Sequence of chain 1.A:
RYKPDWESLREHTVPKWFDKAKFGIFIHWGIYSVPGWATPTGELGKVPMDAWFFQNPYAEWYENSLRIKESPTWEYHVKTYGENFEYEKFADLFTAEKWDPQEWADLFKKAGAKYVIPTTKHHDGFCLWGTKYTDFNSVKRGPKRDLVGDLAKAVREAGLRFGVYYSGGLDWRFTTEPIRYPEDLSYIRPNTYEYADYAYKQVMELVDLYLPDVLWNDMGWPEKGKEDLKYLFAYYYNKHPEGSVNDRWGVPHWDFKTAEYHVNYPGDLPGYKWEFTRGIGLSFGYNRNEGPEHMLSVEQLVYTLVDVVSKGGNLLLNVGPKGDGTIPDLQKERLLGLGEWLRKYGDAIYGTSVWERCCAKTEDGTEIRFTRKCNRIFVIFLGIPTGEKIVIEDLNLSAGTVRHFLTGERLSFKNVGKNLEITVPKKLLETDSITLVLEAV

Binding-site contacts:
Ligand atom CAX contacts residue HIS129 of chain 1.A at 3.3 Å.
Ligand atom CAK contacts residue GLU266 of chain 1.A at 3.5 Å.
Ligand atom CAY contacts residue GLU66 of chain 1.A at 3.1 Å.
Ligand atom OAE contacts residue HIS128 of chain 1.A at 2.6 Å.
Ligand atom NAN contacts residue ARG254 of chain 1.A at 3.3 Å (salt-bridge).
Ligand atom CAV contacts residue ASP224 of chain 1.A at 3.4 Å.
Ligand atom CAW contacts residue PHE290 of chain 1.A at 3.8 Å (hydrophobic).
Ligand atom CAA contacts residue PHE290 of chain 1.A at 3.5 Å (hydrophobic).
Ligand atom NAN contacts residue GLU266 of chain 1.A at 2.8 Å (salt-bridge).
Ligand atom CAM contacts residue ASP224 of chain 1.A at 3.3 Å.
Ligand atom OAE contacts residue TRP67 of chain 1.A at 3.2 Å (h-bond).
Ligand atom CAU contacts residue GLU266 of chain 1.A at 3.5 Å.
Ligand atom CAW contacts residue GLU66 of chain 1.A at 3.5 Å.
Ligand atom CAV contacts residue GLU266 of chain 1.A at 3.3 Å.
Ligand atom OAC contacts residue ASP224 of chain 1.A at 3.5 Å (salt-bridge).
Ligand atom OAC contacts residue HIS34 of chain 1.A at 2.6 Å (h-bond).
Ligand atom NAO contacts residue ASP224 of chain 1.A at 2.8 Å (salt-bridge).
Ligand atom OAC contacts residue HIS128 of chain 1.A at 2.7 Å (h-bond).
Ligand atom CAU contacts residue PHE290 of chain 1.A at 3.6 Å (hydrophobic).
Ligand atom OAC contacts residue TYR171 of chain 1.A at 3.1 Å (h-bond).
Ligand atom NAO contacts residue ARG254 of chain 1.A at 3.7 Å.
Ligand atom OAD contacts residue HIS129 of chain 1.A at 2.9 Å (h-bond).
Ligand atom CAQ contacts residue ARG254 of chain 1.A at 3.4 Å.
Ligand atom CAH contacts residue MET55 of chain 1.A at 3.7 Å (hydrophobic).
Ligand atom OAE contacts residue GLU66 of chain 1.A at 2.7 Å (salt-bridge).
Ligand atom CAX contacts residue ASP224 of chain 1.A at 3.5 Å.
Ligand atom OAD contacts residue TRP67 of chain 1.A at 2.8 Å (h-bond).
Ligand atom OAB contacts residue MET225 of chain 1.A at 3.5 Å.
Ligand atom CAY contacts residue TYR64 of chain 1.A at 3.7 Å (hydrophobic).
Ligand atom OAB contacts residue ARG254 of chain 1.A at 3.7 Å.
Ligand atom CAL contacts residue LEU50 of chain 1.A at 3.5 Å (hydrophobic).
Ligand atom CAQ contacts residue GLU266 of chain 1.A at 3.5 Å.
Ligand atom CAW contacts residue HIS128 of chain 1.A at 3.7 Å.
Ligand atom OAB contacts residue ASP224 of chain 1.A at 3.7 Å.
Ligand atom CAW contacts residue HIS34 of chain 1.A at 3.3 Å.
Ligand atom NAO contacts residue GLU266 of chain 1.A at 3.1 Å (salt-bridge).
Ligand atom CAA contacts residue HIS34 of chain 1.A at 3.6 Å.
Ligand atom CAM contacts residue GLU266 of chain 1.A at 3.7 Å.
Ligand atom OAE contacts residue HIS129 of chain 1.A at 3.6 Å (h-bond).
Ligand atom CAF contacts residue TRP58 of chain 1.A at 3.7 Å (hydrophobic).

A protein and the small-molecule ligand that binds it are described below.
Small molecule (SMILES): C[C@@H]1N[C@H](CNC(=O)CCc2c[nH]c3ccccc23)[C@@H](O)[C@H](O)[C@@H]1O